Sequence of chain 1.F:
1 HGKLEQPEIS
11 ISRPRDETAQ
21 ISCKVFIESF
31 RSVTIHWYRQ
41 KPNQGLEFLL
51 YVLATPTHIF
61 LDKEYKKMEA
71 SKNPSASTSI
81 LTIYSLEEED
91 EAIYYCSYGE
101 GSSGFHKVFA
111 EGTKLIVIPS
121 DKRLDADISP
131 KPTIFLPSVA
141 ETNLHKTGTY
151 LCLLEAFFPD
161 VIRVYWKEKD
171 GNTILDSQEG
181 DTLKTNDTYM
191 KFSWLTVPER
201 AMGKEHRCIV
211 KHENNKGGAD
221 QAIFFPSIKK

Binding-site contacts:
Ligand atom C8 contacts residue ASN186 of chain 1.F at 4.4 Å.
Ligand atom O5 contacts residue ASN186 of chain 1.F at 1.7 Å (h-bond).
Ligand atom N2 contacts residue ASN186 of chain 1.F at 3.5 Å.
Ligand atom C3 contacts residue ASN186 of chain 1.F at 3.7 Å.
Ligand atom O6 contacts residue ASN186 of chain 1.F at 4.0 Å.
Ligand atom O1 contacts residue ASP187 of chain 1.F at 3.7 Å.
Ligand atom C1 contacts residue ASN186 of chain 1.F at 1.7 Å.
Ligand atom C6 contacts residue ASN186 of chain 1.F at 3.2 Å.
Ligand atom C8 contacts residue THR185 of chain 1.F at 2.8 Å.
Ligand atom N2 contacts residue THR185 of chain 1.F at 4.0 Å.
Ligand atom O7 contacts residue THR185 of chain 1.F at 3.7 Å.
Ligand atom C4 contacts residue ASN186 of chain 1.F at 3.6 Å.
Ligand atom O1 contacts residue ASN186 of chain 1.F at 1.7 Å.
Ligand atom C2 contacts residue ASN186 of chain 1.F at 3.2 Å.
Ligand atom C7 contacts residue THR185 of chain 1.F at 3.3 Å.
Ligand atom C7 contacts residue ASN186 of chain 1.F at 4.3 Å.
Ligand atom C5 contacts residue ASN186 of chain 1.F at 2.4 Å.

The protein below binds the small molecule below.
Small molecule (SMILES): CC(=O)N[C@@H]1[C@@H](O)[C@H](O[C@@]2(O)O[C@H](CO)[C@@H](O)[C@H](O)[C@H]2NC(C)=O)[C@@H](CO)O[C@H]1O